Sequence of chain 1.D:
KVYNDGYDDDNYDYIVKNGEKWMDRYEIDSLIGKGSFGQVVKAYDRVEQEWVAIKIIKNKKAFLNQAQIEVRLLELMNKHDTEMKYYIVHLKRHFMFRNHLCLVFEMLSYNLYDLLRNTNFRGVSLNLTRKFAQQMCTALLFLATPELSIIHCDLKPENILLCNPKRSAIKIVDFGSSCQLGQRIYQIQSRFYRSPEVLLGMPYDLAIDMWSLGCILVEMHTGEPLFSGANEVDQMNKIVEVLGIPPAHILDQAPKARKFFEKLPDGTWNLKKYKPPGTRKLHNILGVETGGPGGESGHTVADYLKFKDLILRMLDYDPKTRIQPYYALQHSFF

Binding-site contacts:
Ligand atom OAB contacts residue MET118 of chain 1.D at 4.1 Å.
Ligand atom NAH contacts residue LEU119 of chain 1.D at 3.4 Å (h-bond).
Ligand atom CAM contacts residue LEU172 of chain 1.D at 4.0 Å (hydrophobic).
Ligand atom SAJ contacts residue VAL51 of chain 1.D at 4.0 Å.
Ligand atom CAE contacts residue PHE116 of chain 1.D at 3.8 Å (hydrophobic).
Ligand atom OAD contacts residue PHE116 of chain 1.D at 4.0 Å.
Ligand atom NAI contacts residue LEU119 of chain 1.D at 3.0 Å (h-bond).
Ligand atom CAM contacts residue LEU119 of chain 1.D at 3.6 Å (hydrophobic).
Ligand atom OAC contacts residue VAL100 of chain 1.D at 3.8 Å.
Ligand atom OAC contacts residue PHE116 of chain 1.D at 3.5 Å.
Ligand atom CAA contacts residue ILE43 of chain 1.D at 3.5 Å (hydrophobic).
Ligand atom NAP contacts residue PHE116 of chain 1.D at 3.8 Å.
Ligand atom NAI contacts residue ILE43 of chain 1.D at 3.7 Å.
Ligand atom CAM contacts residue ILE43 of chain 1.D at 3.8 Å (hydrophobic).
Ligand atom CAF contacts residue GLU117 of chain 1.D at 3.3 Å.
Ligand atom OAB contacts residue LEU119 of chain 1.D at 4.0 Å.
Ligand atom CAK contacts residue ILE43 of chain 1.D at 3.8 Å (hydrophobic).
Ligand atom OAD contacts residue LYS66 of chain 1.D at 3.7 Å.
Ligand atom CAG contacts residue VAL51 of chain 1.D at 3.9 Å (hydrophobic).
Ligand atom OAC contacts residue VAL184 of chain 1.D at 3.9 Å.
Ligand atom CAE contacts residue ALA64 of chain 1.D at 3.9 Å (hydrophobic).
Ligand atom NAI contacts residue SER120 of chain 1.D at 3.7 Å.
Ligand atom CAO contacts residue ALA64 of chain 1.D at 3.9 Å (hydrophobic).
Ligand atom NAH contacts residue LEU172 of chain 1.D at 3.9 Å.
Ligand atom CAN contacts residue LEU172 of chain 1.D at 3.8 Å (hydrophobic).
Ligand atom NAI contacts residue MET118 of chain 1.D at 3.7 Å.
Ligand atom SAJ contacts residue ILE43 of chain 1.D at 3.9 Å.
Ligand atom NAH contacts residue MET118 of chain 1.D at 4.1 Å.
Ligand atom CAK contacts residue SER120 of chain 1.D at 3.9 Å.
Ligand atom CAF contacts residue LEU119 of chain 1.D at 4.0 Å (hydrophobic).
Ligand atom CAE contacts residue GLU117 of chain 1.D at 3.9 Å.
Ligand atom CAO contacts residue LEU172 of chain 1.D at 3.8 Å (hydrophobic).
Ligand atom CAO contacts residue VAL51 of chain 1.D at 4.1 Å (hydrophobic).
Ligand atom SAJ contacts residue LEU172 of chain 1.D at 4.0 Å.
Ligand atom CAF contacts residue ALA64 of chain 1.D at 3.5 Å (hydrophobic).
Ligand atom CAE contacts residue VAL100 of chain 1.D at 4.0 Å (hydrophobic).
Ligand atom CAN contacts residue ALA64 of chain 1.D at 3.5 Å (hydrophobic).
Ligand atom OAB contacts residue SER120 of chain 1.D at 4.0 Å.
Ligand atom NAH contacts residue ALA64 of chain 1.D at 4.0 Å.
Ligand atom CAK contacts residue LEU119 of chain 1.D at 3.9 Å (hydrophobic).

A small-molecule ligand and the protein it binds are described below.
Small molecule (SMILES): CC(=O)Nc1nc2ccc([N+](=O)[O-])cc2s1